Sequence of chain 1.A:
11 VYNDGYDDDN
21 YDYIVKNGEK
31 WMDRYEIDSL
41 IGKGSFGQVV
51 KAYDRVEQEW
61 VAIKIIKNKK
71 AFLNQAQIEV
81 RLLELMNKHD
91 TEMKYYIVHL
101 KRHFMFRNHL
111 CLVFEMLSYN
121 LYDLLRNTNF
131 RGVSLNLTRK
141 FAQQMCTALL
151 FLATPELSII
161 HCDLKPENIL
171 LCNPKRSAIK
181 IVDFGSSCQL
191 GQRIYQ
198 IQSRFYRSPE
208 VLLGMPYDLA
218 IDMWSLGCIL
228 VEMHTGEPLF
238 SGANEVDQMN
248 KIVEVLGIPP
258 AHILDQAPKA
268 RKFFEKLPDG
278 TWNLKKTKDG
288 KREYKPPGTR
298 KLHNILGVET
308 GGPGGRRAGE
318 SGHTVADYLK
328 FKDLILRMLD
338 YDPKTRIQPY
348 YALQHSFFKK

A small-molecule ligand and the protein it binds are described below.
Small molecule (SMILES): COc1ccc2c3ccnc(C)c3n(CCCC(N)=O)c2c1

Binding-site contacts:
Ligand atom C21 contacts residue PHE114 of chain 1.A at 3.7 Å (hydrophobic).
Ligand atom C02 contacts residue ASP183 of chain 1.A at 3.9 Å.
Ligand atom O18 contacts residue MET116 of chain 1.A at 4.0 Å.
Ligand atom C04 contacts residue GLU79 of chain 1.A at 3.8 Å.
Ligand atom C19 contacts residue MET116 of chain 1.A at 3.7 Å (hydrophobic).
Ligand atom C04 contacts residue LYS64 of chain 1.A at 3.6 Å.
Ligand atom C09 contacts residue VAL49 of chain 1.A at 4.0 Å (hydrophobic).
Ligand atom C12 contacts residue ASN120 of chain 1.A at 3.8 Å.
Ligand atom C15 contacts residue LEU170 of chain 1.A at 4.0 Å (hydrophobic).
Ligand atom C12 contacts residue ILE41 of chain 1.A at 4.0 Å (hydrophobic).
Ligand atom C20 contacts residue LEU117 of chain 1.A at 3.9 Å (hydrophobic).
Ligand atom C17 contacts residue ALA62 of chain 1.A at 3.9 Å (hydrophobic).
Ligand atom C04 contacts residue PHE114 of chain 1.A at 3.6 Å (hydrophobic).
Ligand atom N03 contacts residue ASP183 of chain 1.A at 3.2 Å (salt-bridge).
Ligand atom C20 contacts residue GLU115 of chain 1.A at 3.2 Å.
Ligand atom C21 contacts residue VAL98 of chain 1.A at 3.8 Å (hydrophobic).
Ligand atom C01 contacts residue ASP183 of chain 1.A at 3.8 Å.
Ligand atom C05 contacts residue VAL182 of chain 1.A at 4.0 Å (hydrophobic).
Ligand atom C22 contacts residue VAL182 of chain 1.A at 4.0 Å (hydrophobic).
Ligand atom C07 contacts residue VAL182 of chain 1.A at 3.9 Å (hydrophobic).
Ligand atom C04 contacts residue ASP183 of chain 1.A at 3.4 Å.
Ligand atom C06 contacts residue VAL182 of chain 1.A at 3.8 Å (hydrophobic).
Ligand atom C19 contacts residue SER118 of chain 1.A at 3.7 Å.
Ligand atom C19 contacts residue LEU170 of chain 1.A at 3.9 Å (hydrophobic).
Ligand atom N03 contacts residue LYS64 of chain 1.A at 3.0 Å (salt-bridge).
Ligand atom C01 contacts residue PHE46 of chain 1.A at 3.5 Å (hydrophobic).
Ligand atom O18 contacts residue LEU170 of chain 1.A at 4.0 Å.
Ligand atom C21 contacts residue GLU115 of chain 1.A at 3.8 Å.
Ligand atom N13 contacts residue ASP123 of chain 1.A at 4.0 Å.
Ligand atom C01 contacts residue LYS64 of chain 1.A at 4.0 Å.
Ligand atom C19 contacts residue LEU117 of chain 1.A at 3.2 Å (hydrophobic).
Ligand atom C16 contacts residue LEU170 of chain 1.A at 3.4 Å (hydrophobic).
Ligand atom O14 contacts residue ILE41 of chain 1.A at 3.7 Å.
Ligand atom C20 contacts residue ALA62 of chain 1.A at 3.6 Å (hydrophobic).
Ligand atom C02 contacts residue LYS64 of chain 1.A at 3.8 Å.
Ligand atom C17 contacts residue LEU170 of chain 1.A at 3.7 Å (hydrophobic).
Ligand atom C17 contacts residue LEU117 of chain 1.A at 3.9 Å (hydrophobic).
Ligand atom C05 contacts residue PHE114 of chain 1.A at 3.4 Å (hydrophobic).
Ligand atom O18 contacts residue LEU117 of chain 1.A at 3.1 Å (h-bond).
Ligand atom N13 contacts residue ASN120 of chain 1.A at 3.1 Å (h-bond).